Sequence of chain 1.E:
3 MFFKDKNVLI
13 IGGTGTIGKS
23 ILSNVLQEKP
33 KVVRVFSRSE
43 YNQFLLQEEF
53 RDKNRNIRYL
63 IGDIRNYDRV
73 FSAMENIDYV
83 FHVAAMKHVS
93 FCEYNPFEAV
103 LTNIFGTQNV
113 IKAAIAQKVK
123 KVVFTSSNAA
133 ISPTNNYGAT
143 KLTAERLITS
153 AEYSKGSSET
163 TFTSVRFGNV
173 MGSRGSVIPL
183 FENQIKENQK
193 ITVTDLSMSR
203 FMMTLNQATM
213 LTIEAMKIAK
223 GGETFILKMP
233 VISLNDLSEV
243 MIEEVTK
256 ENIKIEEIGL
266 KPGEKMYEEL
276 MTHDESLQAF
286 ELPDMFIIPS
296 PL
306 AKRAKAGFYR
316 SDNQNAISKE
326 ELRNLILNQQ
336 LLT

The small molecule below binds the protein below.
Small molecule (SMILES): CC(=O)N[C@H]1[C@@H](O[P](=O)(O)O[P](=O)(O)OC[C@H]2O[C@@H](n3ccc(=O)[nH]c3=O)[C@H](O)[C@@H]2O)O[C@H](CO)[C@@H](O)[C@@H]1O

Binding-site contacts:
Ligand atom O7' contacts residue NAP1 of chain 1.R at 3.4 Å (h-bond).
Ligand atom N3 contacts residue THR194 of chain 1.E at 3.0 Å (h-bond).
Ligand atom O4 contacts residue LEU182 of chain 1.E at 3.2 Å.
Ligand atom O2' contacts residue MET200 of chain 1.E at 3.2 Å.
Ligand atom C6' contacts residue ASN130 of chain 1.E at 3.6 Å.
Ligand atom C3' contacts residue LYS89 of chain 1.E at 3.4 Å.
Ligand atom C5 contacts residue LYS266 of chain 1.E at 3.4 Å.
Ligand atom C6' contacts residue ASN171 of chain 1.E at 3.6 Å.
Ligand atom O3B contacts residue MET200 of chain 1.E at 3.5 Å.
Ligand atom O2 contacts residue VAL195 of chain 1.E at 3.5 Å.
Ligand atom O3' contacts residue TYR139 of chain 1.E at 2.7 Å (h-bond).
Ligand atom C4' contacts residue NAP1 of chain 1.R at 3.6 Å.
Ligand atom O4 contacts residue LYS266 of chain 1.E at 3.5 Å (salt-bridge).
Ligand atom O2' contacts residue GLU269 of chain 1.E at 2.9 Å (salt-bridge).
Ligand atom O2A contacts residue VAL179 of chain 1.E at 2.7 Å (h-bond).
Ligand atom O4' contacts residue TYR139 of chain 1.E at 3.1 Å.
Ligand atom O6' contacts residue ASN171 of chain 1.E at 3.1 Å (h-bond).
Ligand atom O4B contacts residue VAL179 of chain 1.E at 3.4 Å.
Ligand atom O4' contacts residue SER129 of chain 1.E at 2.7 Å (h-bond).
Ligand atom O4' contacts residue ALA131 of chain 1.E at 3.4 Å.
Ligand atom O6' contacts residue GLU273 of chain 1.E at 3.5 Å.
Ligand atom N2' contacts residue LYS89 of chain 1.E at 3.4 Å (salt-bridge).
Ligand atom C1B contacts residue THR196 of chain 1.E at 3.6 Å.
Ligand atom O2 contacts residue THR196 of chain 1.E at 3.2 Å (h-bond).
Ligand atom C4' contacts residue SER129 of chain 1.E at 3.3 Å.
Ligand atom O4 contacts residue THR194 of chain 1.E at 3.6 Å.
Ligand atom C8' contacts residue HIS90 of chain 1.E at 3.7 Å.
Ligand atom O3B contacts residue LEU236 of chain 1.E at 3.5 Å.
Ligand atom N1 contacts residue VAL179 of chain 1.E at 3.6 Å.
Ligand atom O2B contacts residue ASN171 of chain 1.E at 3.1 Å (h-bond).
Ligand atom C6' contacts residue SER129 of chain 1.E at 3.6 Å.
Ligand atom O3A contacts residue ASN171 of chain 1.E at 3.4 Å (h-bond).
Ligand atom O3' contacts residue LYS89 of chain 1.E at 2.8 Å (salt-bridge).
Ligand atom O2' contacts residue THR196 of chain 1.E at 2.8 Å (h-bond).
Ligand atom O7' contacts residue LYS89 of chain 1.E at 3.4 Å.
Ligand atom O2B contacts residue ARG202 of chain 1.E at 2.9 Å (salt-bridge).
Ligand atom O5' contacts residue ASN171 of chain 1.E at 3.5 Å.
Ligand atom C2B contacts residue GLU269 of chain 1.E at 3.5 Å.
Ligand atom O6' contacts residue ASN130 of chain 1.E at 3.1 Å (h-bond).
Ligand atom O2A contacts residue SER178 of chain 1.E at 3.3 Å.